Binding-site contacts:
Ligand atom N2 contacts residue PHE24 of chain 1.B at 4.4 Å.
Ligand atom C5 contacts residue ASN25 of chain 1.B at 3.6 Å.
Ligand atom N2 contacts residue GLY21 of chain 1.B at 4.4 Å.
Ligand atom C7 contacts residue PHE20 of chain 1.B at 4.4 Å (hydrophobic).
Ligand atom C8 contacts residue LEU50 of chain 1.B at 4.0 Å (hydrophobic).
Ligand atom C8 contacts residue GLY21 of chain 1.B at 3.8 Å.
Ligand atom N2 contacts residue ASN25 of chain 1.B at 3.0 Å (h-bond).
Ligand atom C7 contacts residue ASN25 of chain 1.B at 4.0 Å.
Ligand atom C3 contacts residue ASN25 of chain 1.B at 3.8 Å.
Ligand atom C4 contacts residue ASN25 of chain 1.B at 4.2 Å.
Ligand atom C7 contacts residue GLY21 of chain 1.B at 3.8 Å.
Ligand atom C8 contacts residue PHE20 of chain 1.B at 3.5 Å (hydrophobic).
Ligand atom C1 contacts residue ASN25 of chain 1.B at 1.4 Å.
Ligand atom O7 contacts residue ASN25 of chain 1.B at 4.5 Å.
Ligand atom C2 contacts residue ASN25 of chain 1.B at 2.5 Å.
Ligand atom O7 contacts residue GLY21 of chain 1.B at 3.9 Å.
Ligand atom C8 contacts residue PHE24 of chain 1.B at 3.7 Å (hydrophobic).
Ligand atom O5 contacts residue ASN25 of chain 1.B at 2.3 Å (h-bond).

Sequence of chain 1.B:
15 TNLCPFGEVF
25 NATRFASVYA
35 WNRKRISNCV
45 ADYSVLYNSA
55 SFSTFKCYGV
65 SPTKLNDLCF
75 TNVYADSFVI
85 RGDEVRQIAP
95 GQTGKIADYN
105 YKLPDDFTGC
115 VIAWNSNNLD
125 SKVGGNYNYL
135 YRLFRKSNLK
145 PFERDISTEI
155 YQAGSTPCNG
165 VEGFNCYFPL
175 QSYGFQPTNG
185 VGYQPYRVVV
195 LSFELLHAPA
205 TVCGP

This small molecule binds to this protein.
Small molecule (SMILES): CC(=O)N[C@@H]1[C@@H](O)[C@H](O)[C@@H](CO)O[C@H]1O